Sequence of chain 1.C:
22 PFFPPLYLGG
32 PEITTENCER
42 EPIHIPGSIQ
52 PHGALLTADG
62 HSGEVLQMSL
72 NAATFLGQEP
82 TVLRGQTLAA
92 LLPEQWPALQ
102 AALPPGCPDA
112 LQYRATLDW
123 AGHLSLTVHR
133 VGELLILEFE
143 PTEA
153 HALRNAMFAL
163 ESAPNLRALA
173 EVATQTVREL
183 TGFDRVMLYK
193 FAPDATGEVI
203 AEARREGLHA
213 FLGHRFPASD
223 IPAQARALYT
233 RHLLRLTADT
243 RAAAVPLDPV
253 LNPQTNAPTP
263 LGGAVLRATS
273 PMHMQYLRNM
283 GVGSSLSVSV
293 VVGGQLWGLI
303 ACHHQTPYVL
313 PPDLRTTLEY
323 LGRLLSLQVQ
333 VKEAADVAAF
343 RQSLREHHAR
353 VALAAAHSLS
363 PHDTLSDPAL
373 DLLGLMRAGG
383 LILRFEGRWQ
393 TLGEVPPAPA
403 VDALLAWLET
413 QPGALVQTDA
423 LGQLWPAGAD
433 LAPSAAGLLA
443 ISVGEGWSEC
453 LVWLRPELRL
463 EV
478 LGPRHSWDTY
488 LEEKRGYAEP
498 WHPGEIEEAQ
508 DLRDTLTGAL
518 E

Binding-site contacts:
Ligand atom C3B contacts residue TYR278 of chain 1.C at 3.4 Å (hydrophobic).
Ligand atom CAA contacts residue TYR231 of chain 1.C at 3.5 Å (hydrophobic).
Ligand atom CAC contacts residue CYS39 of chain 1.C at 2.6 Å (hydrophobic).
Ligand atom O2D contacts residue ARG269 of chain 1.C at 3.3 Å (salt-bridge).
Ligand atom O2D contacts residue ARG237 of chain 1.C at 3.2 Å.
Ligand atom O2D contacts residue TYR231 of chain 1.C at 3.1 Å (h-bond).
Ligand atom CGA contacts residue SER287 of chain 1.C at 3.2 Å.
Ligand atom OB contacts residue HIS216 of chain 1.C at 3.4 Å.
Ligand atom NC contacts residue ASP222 of chain 1.C at 2.7 Å (salt-bridge).
Ligand atom OB contacts residue PHE218 of chain 1.C at 3.5 Å.
Ligand atom CAB contacts residue MET282 of chain 1.C at 3.4 Å (hydrophobic).
Ligand atom CMB contacts residue TYR278 of chain 1.C at 3.6 Å (hydrophobic).
Ligand atom C1B contacts residue TYR278 of chain 1.C at 3.4 Å (hydrophobic).
Ligand atom C2B contacts residue TYR278 of chain 1.C at 3.4 Å (hydrophobic).
Ligand atom O1D contacts residue ARG237 of chain 1.C at 3.1 Å (salt-bridge).
Ligand atom NB contacts residue TYR278 of chain 1.C at 3.6 Å (h-bond).
Ligand atom CHD contacts residue PRO224 of chain 1.C at 3.4 Å (hydrophobic).
Ligand atom NA contacts residue ILE223 of chain 1.C at 3.5 Å.
Ligand atom O2A contacts residue ALA303 of chain 1.C at 3.1 Å.
Ligand atom C1D contacts residue PRO224 of chain 1.C at 3.5 Å (hydrophobic).
Ligand atom CMA contacts residue TYR191 of chain 1.C at 3.5 Å (hydrophobic).
Ligand atom CHD contacts residue ASP222 of chain 1.C at 3.6 Å.
Ligand atom O1A contacts residue SER287 of chain 1.C at 2.9 Å (h-bond).
Ligand atom C1A contacts residue HIS275 of chain 1.C at 3.4 Å.
Ligand atom C4C contacts residue ASP222 of chain 1.C at 3.1 Å.
Ligand atom C1C contacts residue ASP222 of chain 1.C at 3.2 Å.
Ligand atom O2A contacts residue SER287 of chain 1.C at 3.5 Å (h-bond).
Ligand atom O1A contacts residue HIS275 of chain 1.C at 3.4 Å (h-bond).
Ligand atom C4B contacts residue TYR278 of chain 1.C at 3.3 Å (hydrophobic).
Ligand atom CHB contacts residue TYR278 of chain 1.C at 3.6 Å (hydrophobic).
Ligand atom CBC contacts residue CYS39 of chain 1.C at 1.8 Å (hydrophobic).
Ligand atom CHA contacts residue TYR231 of chain 1.C at 3.6 Å (hydrophobic).
Ligand atom CGD contacts residue ARG269 of chain 1.C at 3.3 Å.
Ligand atom ND contacts residue ASP222 of chain 1.C at 3.3 Å (salt-bridge).
Ligand atom CMD contacts residue SER272 of chain 1.C at 3.5 Å.
Ligand atom CGD contacts residue ARG237 of chain 1.C at 3.6 Å.
Ligand atom OC contacts residue TYR278 of chain 1.C at 3.0 Å.
Ligand atom NB contacts residue PHE218 of chain 1.C at 3.5 Å.
Ligand atom O1D contacts residue ARG269 of chain 1.C at 2.7 Å (salt-bridge).
Ligand atom CHA contacts residue HIS275 of chain 1.C at 3.6 Å.

This small molecule binds to this protein.
Small molecule (SMILES): C=CC1=C(C)/C(=C/c2[nH]c(/C=C3\N=C(/C=C4\NC(=O)C(C)=C4C=C)C(C)=C3CCC(=O)O)c(CCC(=O)O)c2C)NC1=O